Sequence of chain 2.B:
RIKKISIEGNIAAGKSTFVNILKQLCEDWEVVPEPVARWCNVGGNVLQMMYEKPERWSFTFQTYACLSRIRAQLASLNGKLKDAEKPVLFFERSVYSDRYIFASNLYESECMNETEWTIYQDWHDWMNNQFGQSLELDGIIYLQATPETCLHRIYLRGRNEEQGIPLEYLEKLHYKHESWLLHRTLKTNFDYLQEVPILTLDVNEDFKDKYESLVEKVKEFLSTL

The small molecule below binds the protein below.
Small molecule (SMILES): Nc1ccn([C@H]2C[C@H](O)[C@@H](CO)O2)c(=O)n1

Binding-site contacts:
Ligand atom O4' contacts residue LEU85 of chain 2.B at 3.8 Å.
Ligand atom C4 contacts residue PHE99 of chain 2.B at 4.0 Å (hydrophobic).
Ligand atom C5' contacts residue VAL58 of chain 2.B at 3.5 Å (hydrophobic).
Ligand atom C3' contacts residue GLU200 of chain 2.B at 3.2 Å.
Ligand atom C2' contacts residue TYR89 of chain 2.B at 3.5 Å (hydrophobic).
Ligand atom C6 contacts residue ARG131 of chain 2.B at 3.8 Å.
Ligand atom O3' contacts residue GLU200 of chain 2.B at 2.6 Å (salt-bridge).
Ligand atom O3' contacts residue ILE33 of chain 2.B at 4.0 Å.
Ligand atom N4 contacts residue GLN100 of chain 2.B at 3.1 Å (h-bond).
Ligand atom C4 contacts residue ASP136 of chain 2.B at 3.8 Å.
Ligand atom O5' contacts residue ARG131 of chain 2.B at 3.0 Å (salt-bridge).
Ligand atom C3' contacts residue TYR89 of chain 2.B at 3.6 Å (hydrophobic).
Ligand atom C5' contacts residue ARG197 of chain 2.B at 3.8 Å.
Ligand atom N4 contacts residue PHE140 of chain 2.B at 3.5 Å.
Ligand atom O2 contacts residue MET88 of chain 2.B at 3.5 Å.
Ligand atom N3 contacts residue PHE140 of chain 2.B at 3.4 Å.
Ligand atom C4 contacts residue PHE140 of chain 2.B at 3.5 Å (hydrophobic).
Ligand atom C5 contacts residue ARG107 of chain 2.B at 4.0 Å.
Ligand atom N3 contacts residue GLN100 of chain 2.B at 3.3 Å (h-bond).
Ligand atom C5 contacts residue GLU56 of chain 2.B at 3.9 Å.
Ligand atom C4 contacts residue GLN100 of chain 2.B at 4.0 Å.
Ligand atom C5 contacts residue ASP136 of chain 2.B at 3.9 Å.
Ligand atom C1' contacts residue TYR89 of chain 2.B at 4.0 Å (hydrophobic).
Ligand atom C2 contacts residue PHE99 of chain 2.B at 3.4 Å (hydrophobic).
Ligand atom C2 contacts residue PHE140 of chain 2.B at 3.4 Å (hydrophobic).
Ligand atom N1 contacts residue PHE140 of chain 2.B at 4.0 Å.
Ligand atom N3 contacts residue PHE99 of chain 2.B at 3.4 Å.
Ligand atom O4' contacts residue TRP61 of chain 2.B at 3.4 Å.
Ligand atom N1 contacts residue PHE99 of chain 2.B at 4.0 Å.
Ligand atom C6 contacts residue GLU56 of chain 2.B at 3.8 Å.
Ligand atom C2' contacts residue ILE33 of chain 2.B at 3.8 Å (hydrophobic).
Ligand atom O2 contacts residue GLN100 of chain 2.B at 4.0 Å.
Ligand atom C4' contacts residue GLU200 of chain 2.B at 3.7 Å.
Ligand atom C6 contacts residue TRP61 of chain 2.B at 3.7 Å (hydrophobic).
Ligand atom C5' contacts residue GLU56 of chain 2.B at 3.4 Å.
Ligand atom O5' contacts residue GLU56 of chain 2.B at 2.6 Å (salt-bridge).
Ligand atom O3' contacts residue TYR89 of chain 2.B at 2.6 Å (h-bond).
Ligand atom N4 contacts residue ASP136 of chain 2.B at 2.9 Å (salt-bridge).
Ligand atom O2 contacts residue PHE99 of chain 2.B at 3.6 Å.
Ligand atom O2 contacts residue PHE140 of chain 2.B at 3.5 Å.